Sequence of chain 1.A:
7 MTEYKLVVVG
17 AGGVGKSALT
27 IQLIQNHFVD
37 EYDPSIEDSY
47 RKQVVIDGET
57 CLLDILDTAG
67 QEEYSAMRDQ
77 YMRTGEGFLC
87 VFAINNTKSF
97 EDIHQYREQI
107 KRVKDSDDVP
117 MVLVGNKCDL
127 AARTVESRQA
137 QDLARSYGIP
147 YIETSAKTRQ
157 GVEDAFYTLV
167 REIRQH

Binding-site contacts:
Ligand atom C2 contacts residue LYS153 of chain 1.A at 3.5 Å.
Ligand atom N7 contacts residue ASN122 of chain 1.A at 3.1 Å (h-bond).
Ligand atom N1 contacts residue ASP125 of chain 1.A at 2.8 Å (salt-bridge).
Ligand atom N7 contacts residue ALA152 of chain 1.A at 3.5 Å.
Ligand atom O2G contacts residue MG1 of chain 1.C at 1.8 Å.
Ligand atom N3B contacts residue MG1 of chain 1.C at 3.4 Å.
Ligand atom N7 contacts residue ALA24 of chain 1.A at 3.6 Å.
Ligand atom O2' contacts residue LYS153 of chain 1.A at 3.1 Å (salt-bridge).
Ligand atom N1 contacts residue LYS153 of chain 1.A at 3.4 Å.
Ligand atom O1B contacts residue LYS22 of chain 1.A at 2.7 Å (salt-bridge).
Ligand atom O6 contacts residue ALA152 of chain 1.A at 2.6 Å (h-bond).
Ligand atom O4' contacts residue LYS123 of chain 1.A at 3.1 Å (salt-bridge).
Ligand atom N2 contacts residue ASP125 of chain 1.A at 2.9 Å (salt-bridge).
Ligand atom PB contacts residue MG1 of chain 1.C at 3.3 Å.
Ligand atom O3G contacts residue LYS22 of chain 1.A at 2.6 Å (salt-bridge).
Ligand atom N3B contacts residue GLY19 of chain 1.A at 3.1 Å (h-bond).
Ligand atom O6 contacts residue SER151 of chain 1.A at 3.3 Å.
Ligand atom O6 contacts residue LYS153 of chain 1.A at 3.6 Å (salt-bridge).
Ligand atom O2B contacts residue MG1 of chain 1.C at 2.1 Å.
Ligand atom O2B contacts residue LYS22 of chain 1.A at 3.6 Å (salt-bridge).
Ligand atom O3G contacts residue GLY18 of chain 1.A at 3.3 Å.
Ligand atom O6 contacts residue ASN122 of chain 1.A at 3.2 Å (h-bond).
Ligand atom C6 contacts residue LYS123 of chain 1.A at 3.6 Å.
Ligand atom O1B contacts residue GLY19 of chain 1.A at 3.5 Å (h-bond).
Ligand atom O6 contacts residue LYS123 of chain 1.A at 3.4 Å (salt-bridge).
Ligand atom O1B contacts residue GLY21 of chain 1.A at 3.1 Å (h-bond).
Ligand atom O2B contacts residue SER23 of chain 1.A at 2.9 Å (h-bond).
Ligand atom PB contacts residue LYS22 of chain 1.A at 3.6 Å.
Ligand atom PG contacts residue MG1 of chain 1.C at 3.1 Å.
Ligand atom N1 contacts residue LYS123 of chain 1.A at 3.6 Å.
Ligand atom O2A contacts residue ALA24 of chain 1.A at 2.9 Å (h-bond).
Ligand atom O1B contacts residue VAL20 of chain 1.A at 3.4 Å (h-bond).
Ligand atom O2A contacts residue GLY21 of chain 1.A at 3.6 Å.
Ligand atom O6 contacts residue ASP125 of chain 1.A at 3.5 Å (salt-bridge).
Ligand atom C8 contacts residue ALA24 of chain 1.A at 3.5 Å (hydrophobic).
Ligand atom O3G contacts residue GLY19 of chain 1.A at 3.5 Å (h-bond).
Ligand atom C6 contacts residue ASP125 of chain 1.A at 3.6 Å.
Ligand atom O3A contacts residue GLY21 of chain 1.A at 3.2 Å (h-bond).
Ligand atom C5 contacts residue ASN122 of chain 1.A at 3.6 Å.
Ligand atom C5' contacts residue GLY19 of chain 1.A at 3.4 Å.

A protein and the small-molecule ligand that binds it are described below.
Small molecule (SMILES): Nc1nc2c(ncn2[C@@H]2O[C@H](CO[P](=O)(O)O[P](=O)(O)NP(=O)(O)O)[C@@H](O)[C@H]2O)c(=O)[nH]1